Sequence of chain 1.A:
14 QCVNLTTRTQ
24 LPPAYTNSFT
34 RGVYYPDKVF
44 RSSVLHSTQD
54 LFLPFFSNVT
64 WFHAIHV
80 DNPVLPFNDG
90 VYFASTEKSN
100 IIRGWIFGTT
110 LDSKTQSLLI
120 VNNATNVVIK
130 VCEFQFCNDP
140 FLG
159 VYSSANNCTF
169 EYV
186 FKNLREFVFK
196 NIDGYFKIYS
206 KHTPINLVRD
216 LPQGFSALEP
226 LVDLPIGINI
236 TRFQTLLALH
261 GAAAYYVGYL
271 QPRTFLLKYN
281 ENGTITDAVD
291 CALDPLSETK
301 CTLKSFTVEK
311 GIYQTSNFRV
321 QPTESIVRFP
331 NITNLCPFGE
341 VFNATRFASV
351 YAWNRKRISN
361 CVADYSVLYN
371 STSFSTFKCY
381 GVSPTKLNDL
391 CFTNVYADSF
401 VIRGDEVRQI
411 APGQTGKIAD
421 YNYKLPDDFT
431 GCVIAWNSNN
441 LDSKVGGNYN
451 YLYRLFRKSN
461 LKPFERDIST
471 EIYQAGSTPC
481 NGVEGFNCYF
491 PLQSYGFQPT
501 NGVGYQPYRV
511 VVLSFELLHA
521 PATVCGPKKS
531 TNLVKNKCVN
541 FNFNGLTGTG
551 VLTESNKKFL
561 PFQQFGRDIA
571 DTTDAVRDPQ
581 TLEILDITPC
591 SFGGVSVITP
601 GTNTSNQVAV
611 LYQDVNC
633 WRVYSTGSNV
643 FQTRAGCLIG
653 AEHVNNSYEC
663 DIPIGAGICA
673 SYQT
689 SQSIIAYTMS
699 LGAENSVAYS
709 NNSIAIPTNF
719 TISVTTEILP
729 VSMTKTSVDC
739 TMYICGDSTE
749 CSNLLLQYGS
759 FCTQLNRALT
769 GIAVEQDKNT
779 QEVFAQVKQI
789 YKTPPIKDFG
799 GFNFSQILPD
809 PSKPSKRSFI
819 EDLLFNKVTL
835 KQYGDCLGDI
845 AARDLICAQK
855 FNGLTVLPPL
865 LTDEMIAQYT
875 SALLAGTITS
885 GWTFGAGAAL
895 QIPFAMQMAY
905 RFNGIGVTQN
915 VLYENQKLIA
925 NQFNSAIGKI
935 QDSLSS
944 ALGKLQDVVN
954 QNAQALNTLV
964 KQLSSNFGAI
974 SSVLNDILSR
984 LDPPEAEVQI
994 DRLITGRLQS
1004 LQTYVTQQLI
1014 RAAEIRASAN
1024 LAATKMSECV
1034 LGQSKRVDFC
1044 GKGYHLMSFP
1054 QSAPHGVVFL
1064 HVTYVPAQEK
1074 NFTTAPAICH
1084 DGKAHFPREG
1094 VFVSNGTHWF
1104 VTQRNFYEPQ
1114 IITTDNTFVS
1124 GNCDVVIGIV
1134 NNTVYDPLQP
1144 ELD

Binding-site contacts:
Ligand atom C5 contacts residue ASN657 of chain 1.A at 3.6 Å.
Ligand atom C3 contacts residue ASN657 of chain 1.A at 3.8 Å.
Ligand atom O7 contacts residue ASN657 of chain 1.A at 3.7 Å.
Ligand atom O5 contacts residue ASN657 of chain 1.A at 2.4 Å (h-bond).
Ligand atom C7 contacts residue ASN657 of chain 1.A at 3.5 Å.
Ligand atom C4 contacts residue ASN657 of chain 1.A at 4.2 Å.
Ligand atom C2 contacts residue ASN657 of chain 1.A at 2.5 Å.
Ligand atom N2 contacts residue ASN657 of chain 1.A at 2.9 Å (h-bond).
Ligand atom C1 contacts residue ASN657 of chain 1.A at 1.4 Å.

The protein below binds the small molecule below.
Small molecule (SMILES): CC(=O)N[C@@H]1[C@@H](O)[C@H](O)[C@@H](CO)O[C@H]1O